A protein and the small-molecule ligand that binds it are described below.
Small molecule (SMILES): N[C@@H](CCC(=O)O)C(=O)O

Sequence of chain 1.C:
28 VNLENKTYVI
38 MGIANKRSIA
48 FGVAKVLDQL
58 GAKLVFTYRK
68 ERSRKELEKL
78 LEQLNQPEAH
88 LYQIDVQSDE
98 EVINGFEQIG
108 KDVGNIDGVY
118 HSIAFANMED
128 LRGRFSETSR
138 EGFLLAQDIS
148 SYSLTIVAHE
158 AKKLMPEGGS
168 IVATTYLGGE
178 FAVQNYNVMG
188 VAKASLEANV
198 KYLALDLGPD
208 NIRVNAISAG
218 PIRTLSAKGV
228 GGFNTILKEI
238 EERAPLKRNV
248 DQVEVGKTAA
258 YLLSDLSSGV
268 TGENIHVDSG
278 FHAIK

Binding-site contacts:
Ligand atom CD contacts residue PHE230 of chain 1.C at 4.0 Å (hydrophobic).
Ligand atom N contacts residue GLY228 of chain 1.C at 4.0 Å.
Ligand atom OE2 contacts residue PHE230 of chain 1.C at 4.0 Å.
Ligand atom N contacts residue PHE230 of chain 1.C at 4.4 Å.
Ligand atom C contacts residue GLY229 of chain 1.C at 3.8 Å.
Ligand atom OE1 contacts residue ASN231 of chain 1.C at 3.2 Å (h-bond).
Ligand atom O contacts residue ARG129 of chain 1.C at 3.3 Å (salt-bridge).
Ligand atom OXT contacts residue GLY228 of chain 1.C at 4.5 Å.
Ligand atom CD contacts residue GLY229 of chain 1.C at 3.7 Å.
Ligand atom C contacts residue ARG129 of chain 1.C at 3.5 Å.
Ligand atom CA contacts residue GLY229 of chain 1.C at 3.4 Å.
Ligand atom N contacts residue ARG129 of chain 1.C at 4.2 Å.
Ligand atom CD contacts residue ASN231 of chain 1.C at 3.7 Å.
Ligand atom N contacts residue GLY229 of chain 1.C at 3.8 Å.
Ligand atom OE2 contacts residue GLY229 of chain 1.C at 3.4 Å.
Ligand atom OE2 contacts residue THR232 of chain 1.C at 3.8 Å.
Ligand atom OE1 contacts residue GLY229 of chain 1.C at 3.8 Å.
Ligand atom C contacts residue GLY228 of chain 1.C at 4.0 Å.
Ligand atom OE2 contacts residue ASN231 of chain 1.C at 3.5 Å.
Ligand atom CG contacts residue ASN231 of chain 1.C at 4.2 Å.
Ligand atom O contacts residue GLY229 of chain 1.C at 3.6 Å (h-bond).
Ligand atom OE1 contacts residue PHE230 of chain 1.C at 3.5 Å (h-bond).
Ligand atom OXT contacts residue ARG129 of chain 1.C at 3.1 Å (salt-bridge).
Ligand atom N contacts residue VAL227 of chain 1.C at 4.1 Å.
Ligand atom CA contacts residue GLY228 of chain 1.C at 4.2 Å.
Ligand atom O contacts residue GLY228 of chain 1.C at 3.9 Å.